Binding-site contacts:
Ligand atom N3 contacts residue NDP1 of chain 1.C at 3.6 Å (h-bond).
Ligand atom N4 contacts residue VAL9 of chain 1.A at 3.0 Å (h-bond).
Ligand atom C13 contacts residue LEU32 of chain 1.A at 3.5 Å (hydrophobic).
Ligand atom C5A contacts residue NDP1 of chain 1.C at 3.5 Å.
Ligand atom N4 contacts residue PHE35 of chain 1.A at 3.5 Å.
Ligand atom C14 contacts residue LEU32 of chain 1.A at 3.2 Å (hydrophobic).
Ligand atom N4 contacts residue TYR108 of chain 1.A at 3.5 Å (h-bond).
Ligand atom O5 contacts residue PHE35 of chain 1.A at 3.4 Å.
Ligand atom C21 contacts residue PRO55 of chain 1.A at 3.8 Å (hydrophobic).
Ligand atom N1 contacts residue ASP31 of chain 1.A at 2.8 Å (salt-bridge).
Ligand atom C4A contacts residue NDP1 of chain 1.C at 3.7 Å.
Ligand atom C6 contacts residue ILE24 of chain 1.A at 3.6 Å (hydrophobic).
Ligand atom C4 contacts residue VAL9 of chain 1.A at 3.8 Å (hydrophobic).
Ligand atom C52 contacts residue LYS36 of chain 1.A at 3.7 Å.
Ligand atom C5A contacts residue ILE102 of chain 1.A at 3.3 Å (hydrophobic).
Ligand atom N2 contacts residue ASP31 of chain 1.A at 2.8 Å (salt-bridge).
Ligand atom C9 contacts residue ILE24 of chain 1.A at 3.8 Å (hydrophobic).
Ligand atom C16 contacts residue LEU32 of chain 1.A at 3.8 Å (hydrophobic).
Ligand atom N2 contacts residue TRP10 of chain 1.A at 3.4 Å.
Ligand atom C7 contacts residue ILE24 of chain 1.A at 3.4 Å (hydrophobic).
Ligand atom C4A contacts residue PHE35 of chain 1.A at 3.8 Å (hydrophobic).
Ligand atom N8 contacts residue ASP31 of chain 1.A at 3.6 Å.
Ligand atom C52 contacts residue ARG64 of chain 1.A at 3.8 Å.
Ligand atom O2 contacts residue PRO55 of chain 1.A at 3.8 Å.
Ligand atom C2 contacts residue TRP10 of chain 1.A at 3.8 Å (hydrophobic).
Ligand atom N3 contacts residue TRP10 of chain 1.A at 3.4 Å.
Ligand atom N4 contacts residue ILE102 of chain 1.A at 3.0 Å (h-bond).
Ligand atom N3 contacts residue PHE35 of chain 1.A at 3.5 Å.
Ligand atom C5 contacts residue NDP1 of chain 1.C at 3.7 Å.
Ligand atom C2 contacts residue ALA11 of chain 1.A at 3.7 Å (hydrophobic).
Ligand atom C8A contacts residue ASP31 of chain 1.A at 3.7 Å.
Ligand atom C15 contacts residue LEU32 of chain 1.A at 3.4 Å (hydrophobic).
Ligand atom N2 contacts residue ALA11 of chain 1.A at 3.5 Å (h-bond).
Ligand atom C9 contacts residue LEU54 of chain 1.A at 3.8 Å (hydrophobic).
Ligand atom O5 contacts residue LEU61 of chain 1.A at 3.7 Å.
Ligand atom N3 contacts residue VAL9 of chain 1.A at 3.5 Å (h-bond).
Ligand atom C4 contacts residue PHE35 of chain 1.A at 3.4 Å (hydrophobic).
Ligand atom C2 contacts residue ASP31 of chain 1.A at 3.6 Å.
Ligand atom C4 contacts residue NDP1 of chain 1.C at 3.5 Å.
Ligand atom N4 contacts residue NDP1 of chain 1.C at 3.6 Å.

The protein below binds the small molecule below.
Small molecule (SMILES): CCOc1ccc(OCC)c(NCc2cnc3nc(N)nc(N)c3c2C)c1

Sequence of chain 1.A:
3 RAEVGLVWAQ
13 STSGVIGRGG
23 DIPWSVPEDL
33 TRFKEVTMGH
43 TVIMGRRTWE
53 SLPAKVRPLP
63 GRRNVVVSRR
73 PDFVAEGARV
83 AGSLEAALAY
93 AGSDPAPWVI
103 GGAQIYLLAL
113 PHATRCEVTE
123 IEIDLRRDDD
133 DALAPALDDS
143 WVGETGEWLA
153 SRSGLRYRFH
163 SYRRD